Sequence of chain 2.B:
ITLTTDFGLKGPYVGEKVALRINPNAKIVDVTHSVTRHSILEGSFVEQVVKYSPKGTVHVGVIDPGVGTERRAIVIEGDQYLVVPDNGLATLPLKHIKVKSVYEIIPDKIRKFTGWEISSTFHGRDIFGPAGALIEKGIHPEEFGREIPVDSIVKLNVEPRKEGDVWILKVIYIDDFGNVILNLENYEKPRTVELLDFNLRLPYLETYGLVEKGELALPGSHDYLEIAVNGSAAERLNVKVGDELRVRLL

Binding-site contacts:
Ligand atom O4' contacts residue VAL71 of chain 2.A at 3.3 Å.
Ligand atom O3' contacts residue ASP68 of chain 2.A at 2.5 Å (salt-bridge).
Ligand atom C4 contacts residue TYR212 of chain 2.B at 3.5 Å (hydrophobic).
Ligand atom N3 contacts residue PRO69 of chain 2.A at 3.8 Å.
Ligand atom N1 contacts residue MSE236 of chain 2.B at 2.8 Å (h-bond).
Ligand atom N6 contacts residue ASN183 of chain 2.B at 3.0 Å (h-bond).
Ligand atom C2 contacts residue HIS41 of chain 2.A at 3.6 Å.
Ligand atom N1 contacts residue ASN235 of chain 2.B at 3.7 Å.
Ligand atom C4 contacts residue HIS41 of chain 2.A at 3.3 Å.
Ligand atom C5' contacts residue THR125 of chain 2.A at 3.5 Å.
Ligand atom C3' contacts residue ASP68 of chain 2.A at 3.7 Å.
Ligand atom N7 contacts residue ASN183 of chain 2.B at 3.0 Å (h-bond).
Ligand atom N3 contacts residue TYR212 of chain 2.B at 3.7 Å.
Ligand atom N9 contacts residue HIS41 of chain 2.A at 3.7 Å.
Ligand atom C6 contacts residue MSE236 of chain 2.B at 3.7 Å.
Ligand atom O3' contacts residue PRO69 of chain 2.A at 3.7 Å.
Ligand atom N6 contacts residue TYR212 of chain 2.B at 3.6 Å.
Ligand atom O4' contacts residue ASP68 of chain 2.A at 3.4 Å (salt-bridge).
Ligand atom C8 contacts residue PHE181 of chain 2.B at 3.6 Å (hydrophobic).
Ligand atom N7 contacts residue TYR212 of chain 2.B at 3.5 Å.
Ligand atom O5' contacts residue PHE181 of chain 2.B at 3.5 Å.
Ligand atom N3 contacts residue HIS41 of chain 2.A at 3.2 Å.
Ligand atom C2 contacts residue MSE236 of chain 2.B at 3.4 Å.
Ligand atom N9 contacts residue TYR212 of chain 2.B at 3.7 Å.
Ligand atom N7 contacts residue PHE181 of chain 2.B at 3.6 Å.
Ligand atom C2 contacts residue TYR212 of chain 2.B at 3.6 Å (hydrophobic).
Ligand atom C6 contacts residue TYR212 of chain 2.B at 3.5 Å (hydrophobic).
Ligand atom C2' contacts residue PHE181 of chain 2.B at 3.4 Å (hydrophobic).
Ligand atom C5 contacts residue HIS41 of chain 2.A at 3.7 Å.
Ligand atom O2' contacts residue ASP7 of chain 2.A at 2.5 Å (salt-bridge).
Ligand atom N6 contacts residue VAL234 of chain 2.B at 3.1 Å (h-bond).
Ligand atom N1 contacts residue TYR212 of chain 2.B at 3.6 Å.
Ligand atom C4' contacts residue ASP68 of chain 2.A at 3.8 Å.
Ligand atom O2' contacts residue PHE181 of chain 2.B at 3.2 Å.
Ligand atom C1' contacts residue ASP68 of chain 2.A at 3.5 Å.
Ligand atom C8 contacts residue TYR212 of chain 2.B at 3.7 Å (hydrophobic).
Ligand atom C2 contacts residue ASN235 of chain 2.B at 3.7 Å.
Ligand atom C3' contacts residue ASP7 of chain 2.A at 3.7 Å.
Ligand atom C5 contacts residue TYR212 of chain 2.B at 3.7 Å (hydrophobic).
Ligand atom O2' contacts residue HIS41 of chain 2.A at 3.3 Å (h-bond).

A small-molecule ligand and the protein it binds are described below.
Small molecule (SMILES): Nc1ncnc2c1ncn2[C@@H]1O[C@H](CO)[C@@H](O)[C@H]1O

Sequence of chain 2.A:
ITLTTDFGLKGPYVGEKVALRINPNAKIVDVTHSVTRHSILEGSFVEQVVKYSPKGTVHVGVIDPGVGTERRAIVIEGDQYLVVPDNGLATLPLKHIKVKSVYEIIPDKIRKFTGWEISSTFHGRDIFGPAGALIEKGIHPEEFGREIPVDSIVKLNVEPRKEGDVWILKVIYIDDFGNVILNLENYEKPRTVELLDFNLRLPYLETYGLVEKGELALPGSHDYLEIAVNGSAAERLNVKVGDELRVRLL